Sequence of chain 1.B:
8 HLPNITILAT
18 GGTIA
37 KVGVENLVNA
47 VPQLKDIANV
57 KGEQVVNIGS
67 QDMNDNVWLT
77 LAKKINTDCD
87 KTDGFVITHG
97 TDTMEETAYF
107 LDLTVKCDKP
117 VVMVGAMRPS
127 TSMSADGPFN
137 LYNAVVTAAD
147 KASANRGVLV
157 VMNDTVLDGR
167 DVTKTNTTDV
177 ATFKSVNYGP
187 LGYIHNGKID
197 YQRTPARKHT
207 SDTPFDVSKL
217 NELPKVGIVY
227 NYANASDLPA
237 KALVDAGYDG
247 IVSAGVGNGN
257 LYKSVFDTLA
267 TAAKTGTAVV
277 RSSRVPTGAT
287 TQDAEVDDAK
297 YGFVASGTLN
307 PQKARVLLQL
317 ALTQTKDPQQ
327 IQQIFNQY

Sequence of chain 1.A:
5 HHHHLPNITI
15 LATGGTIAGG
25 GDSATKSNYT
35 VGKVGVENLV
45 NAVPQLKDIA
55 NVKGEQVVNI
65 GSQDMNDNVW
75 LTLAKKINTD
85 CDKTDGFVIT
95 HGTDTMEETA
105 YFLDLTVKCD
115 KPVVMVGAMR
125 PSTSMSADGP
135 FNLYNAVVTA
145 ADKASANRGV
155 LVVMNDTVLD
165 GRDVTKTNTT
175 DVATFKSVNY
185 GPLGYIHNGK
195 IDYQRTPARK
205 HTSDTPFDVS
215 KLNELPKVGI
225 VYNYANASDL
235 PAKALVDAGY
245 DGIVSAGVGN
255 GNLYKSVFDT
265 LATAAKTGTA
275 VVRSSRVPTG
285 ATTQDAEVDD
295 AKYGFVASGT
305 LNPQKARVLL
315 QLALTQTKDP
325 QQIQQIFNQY

Binding-site contacts:
Ligand atom OD1 contacts residue MET123 of chain 1.B at 4.1 Å.
Ligand atom O contacts residue THR20 of chain 1.B at 4.2 Å.
Ligand atom CB contacts residue ASP98 of chain 1.B at 3.5 Å.
Ligand atom OD2 contacts residue THR97 of chain 1.B at 3.0 Å (h-bond).
Ligand atom C contacts residue THR97 of chain 1.B at 3.9 Å.
Ligand atom OXT contacts residue GLY96 of chain 1.B at 3.3 Å.
Ligand atom C contacts residue GLY96 of chain 1.B at 3.5 Å.
Ligand atom N contacts residue GLN67 of chain 1.B at 3.2 Å (h-bond).
Ligand atom CB contacts residue GLU291 of chain 1.A at 3.7 Å.
Ligand atom OXT contacts residue ASP98 of chain 1.B at 3.1 Å (salt-bridge).
Ligand atom O contacts residue GLY65 of chain 1.B at 3.2 Å.
Ligand atom CA contacts residue GLN67 of chain 1.B at 4.1 Å.
Ligand atom C contacts residue SER66 of chain 1.B at 3.5 Å.
Ligand atom OD2 contacts residue ALA122 of chain 1.B at 3.8 Å.
Ligand atom CA contacts residue THR20 of chain 1.B at 3.5 Å.
Ligand atom CG contacts residue ALA122 of chain 1.B at 3.8 Å (hydrophobic).
Ligand atom OD1 contacts residue THR97 of chain 1.B at 2.7 Å (h-bond).
Ligand atom N contacts residue ASN256 of chain 1.A at 3.5 Å (h-bond).
Ligand atom OD2 contacts residue THR20 of chain 1.B at 3.0 Å (h-bond).
Ligand atom N contacts residue ASP98 of chain 1.B at 3.2 Å (salt-bridge).
Ligand atom O contacts residue GLY96 of chain 1.B at 3.4 Å.
Ligand atom CB contacts residue THR97 of chain 1.B at 3.5 Å.
Ligand atom CB contacts residue THR20 of chain 1.B at 3.4 Å.
Ligand atom OD1 contacts residue THR20 of chain 1.B at 3.2 Å (h-bond).
Ligand atom O contacts residue SER66 of chain 1.B at 2.7 Å (h-bond).
Ligand atom OD2 contacts residue GLY19 of chain 1.B at 4.0 Å.
Ligand atom OXT contacts residue SER66 of chain 1.B at 2.5 Å (h-bond).
Ligand atom CA contacts residue GLU291 of chain 1.A at 3.4 Å.
Ligand atom O contacts residue GLN67 of chain 1.B at 3.6 Å.
Ligand atom CG contacts residue THR97 of chain 1.B at 3.0 Å.
Ligand atom N contacts residue GLU291 of chain 1.A at 2.6 Å (salt-bridge).
Ligand atom OD1 contacts residue ALA122 of chain 1.B at 3.0 Å (h-bond).
Ligand atom OD2 contacts residue GLY96 of chain 1.B at 3.3 Å.
Ligand atom OXT contacts residue THR97 of chain 1.B at 3.2 Å (h-bond).
Ligand atom OXT contacts residue GLN67 of chain 1.B at 4.1 Å.
Ligand atom CA contacts residue ASP98 of chain 1.B at 4.0 Å.
Ligand atom CG contacts residue THR20 of chain 1.B at 2.9 Å.
Ligand atom C contacts residue GLN67 of chain 1.B at 3.8 Å.
Ligand atom O contacts residue GLY19 of chain 1.B at 3.4 Å.
Ligand atom C contacts residue ASP98 of chain 1.B at 4.1 Å.

A small-molecule ligand and the protein it binds are described below.
Small molecule (SMILES): N[C@@H](CC(=O)O)C(=O)O